Sequence of chain 1.I:
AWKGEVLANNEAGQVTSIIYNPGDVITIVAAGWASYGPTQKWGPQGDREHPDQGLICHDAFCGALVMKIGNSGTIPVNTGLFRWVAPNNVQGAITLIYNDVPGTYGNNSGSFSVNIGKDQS

A small-molecule ligand and the protein it binds are described below.
Small molecule (SMILES): OC[C@H]1O[C@H](O[C@H]2[C@@H](O)[C@@H](CO)O[C@@H](O[C@H]3[C@H](O)[C@@H](O)[C@H](O)O[C@@H]3CO)[C@@H]2O)[C@H](O)[C@@H](O)[C@H]1O

Binding-site contacts:
Ligand atom C5 contacts residue GLN53 of chain 1.I at 3.5 Å.
Ligand atom C6 contacts residue HIS50 of chain 1.I at 3.6 Å.
Ligand atom O4 contacts residue THR104 of chain 1.I at 3.2 Å (h-bond).
Ligand atom C6 contacts residue PRO51 of chain 1.I at 3.7 Å (hydrophobic).
Ligand atom C2 contacts residue CA1 of chain 1.JB at 3.9 Å.
Ligand atom C4 contacts residue ASP100 of chain 1.I at 3.6 Å.
Ligand atom O5 contacts residue HIS50 of chain 1.I at 3.4 Å (h-bond).
Ligand atom O5 contacts residue TYR36 of chain 1.I at 3.4 Å.
Ligand atom O3 contacts residue ASN107 of chain 1.I at 3.0 Å (h-bond).
Ligand atom O3 contacts residue CA1 of chain 1.JB at 2.6 Å.
Ligand atom O4 contacts residue TYR36 of chain 1.I at 3.1 Å (h-bond).
Ligand atom C6 contacts residue VAL101 of chain 1.I at 4.0 Å (hydrophobic).
Ligand atom C6 contacts residue ASP100 of chain 1.I at 3.5 Å.
Ligand atom C6 contacts residue CYS62 of chain 1.I at 4.0 Å (hydrophobic).
Ligand atom C3 contacts residue CA1 of chain 1.JB at 3.4 Å.
Ligand atom O6 contacts residue HIS50 of chain 1.I at 4.0 Å.
Ligand atom C2 contacts residue GLN53 of chain 1.I at 3.5 Å.
Ligand atom C4 contacts residue GLN53 of chain 1.I at 4.0 Å.
Ligand atom O3 contacts residue THR104 of chain 1.I at 3.5 Å (h-bond).
Ligand atom O4 contacts residue ASP100 of chain 1.I at 2.7 Å (salt-bridge).
Ligand atom O2 contacts residue TYR36 of chain 1.I at 3.9 Å.
Ligand atom C1 contacts residue TYR36 of chain 1.I at 3.9 Å (hydrophobic).
Ligand atom O2 contacts residue ASN107 of chain 1.I at 3.0 Å (h-bond).
Ligand atom C2 contacts residue ASN107 of chain 1.I at 3.8 Å.
Ligand atom O6 contacts residue GLN53 of chain 1.I at 2.7 Å (h-bond).
Ligand atom C2 contacts residue TYR36 of chain 1.I at 3.4 Å (hydrophobic).
Ligand atom O3 contacts residue TYR36 of chain 1.I at 3.5 Å (h-bond).
Ligand atom O6 contacts residue HIS50 of chain 1.I at 2.7 Å (h-bond).
Ligand atom C3 contacts residue TYR36 of chain 1.I at 3.9 Å (hydrophobic).
Ligand atom O2 contacts residue GLN53 of chain 1.I at 2.6 Å (h-bond).
Ligand atom O4 contacts residue CA1 of chain 1.JB at 2.4 Å.
Ligand atom C3 contacts residue ASN107 of chain 1.I at 4.0 Å.
Ligand atom C4 contacts residue THR104 of chain 1.I at 3.5 Å.
Ligand atom C6 contacts residue GLN53 of chain 1.I at 3.7 Å.
Ligand atom C4 contacts residue CA1 of chain 1.JB at 3.4 Å.
Ligand atom O2 contacts residue HIS50 of chain 1.I at 3.0 Å.
Ligand atom C5 contacts residue GLN53 of chain 1.I at 3.9 Å.
Ligand atom C2 contacts residue HIS50 of chain 1.I at 4.0 Å.
Ligand atom O4 contacts residue GLN53 of chain 1.I at 3.3 Å (h-bond).
Ligand atom C6 contacts residue GLN53 of chain 1.I at 3.7 Å.